This protein binds this small molecule.
Small molecule (SMILES): CC(=O)N[C@H]1CSCCNC(=O)[C@@H]2CCCN2C(=O)[C@H](C(C)C)NC(=O)[C@H](CC(N)=O)NC(=O)[C@H](C(C)C)NC(=O)[C@H](Cc2ccc(OP(=O)(O)O)cc2)NC1=O

Sequence of chain 1.A:
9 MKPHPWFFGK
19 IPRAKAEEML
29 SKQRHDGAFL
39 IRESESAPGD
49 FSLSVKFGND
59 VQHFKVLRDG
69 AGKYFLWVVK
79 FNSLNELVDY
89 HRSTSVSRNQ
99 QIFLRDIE

Binding-site contacts:
Ligand atom N contacts residue HIS61 of chain 1.A at 2.9 Å (h-bond).
Ligand atom CB contacts residue HIS61 of chain 1.A at 3.8 Å.
Ligand atom CB contacts residue LEU74 of chain 1.A at 3.5 Å (hydrophobic).
Ligand atom P contacts residue ARG40 of chain 1.A at 3.7 Å.
Ligand atom OH contacts residue SER44 of chain 1.A at 3.1 Å (h-bond).
Ligand atom CG contacts residue LYS63 of chain 1.A at 3.7 Å.
Ligand atom CB contacts residue PHE62 of chain 1.A at 3.6 Å (hydrophobic).
Ligand atom CA contacts residue HIS61 of chain 1.A at 3.5 Å.
Ligand atom OH contacts residue SER42 of chain 1.A at 3.5 Å (h-bond).
Ligand atom CA contacts residue TRP75 of chain 1.A at 3.6 Å (hydrophobic).
Ligand atom CG2 contacts residue GLN60 of chain 1.A at 3.6 Å.
Ligand atom OD1 contacts residue LYS63 of chain 1.A at 3.0 Å (salt-bridge).
Ligand atom O3P contacts residue GLU43 of chain 1.A at 3.1 Å (salt-bridge).
Ligand atom CD1 contacts residue HIS61 of chain 1.A at 3.6 Å.
Ligand atom CG contacts residue LEU74 of chain 1.A at 3.7 Å (hydrophobic).
Ligand atom P contacts residue SER44 of chain 1.A at 3.7 Å.
Ligand atom C contacts residue HIS61 of chain 1.A at 3.7 Å.
Ligand atom ND2 contacts residue LYS63 of chain 1.A at 2.9 Å (salt-bridge).
Ligand atom O2P contacts residue ARG21 of chain 1.A at 2.7 Å (salt-bridge).
Ligand atom CG1 contacts residue ASN97 of chain 1.A at 3.7 Å.
Ligand atom ND2 contacts residue LEU74 of chain 1.A at 2.9 Å (h-bond).
Ligand atom CG2 contacts residue HIS61 of chain 1.A at 3.6 Å.
Ligand atom CB contacts residue TRP75 of chain 1.A at 3.7 Å (hydrophobic).
Ligand atom CE1 contacts residue ARG21 of chain 1.A at 3.8 Å.
Ligand atom CD1 contacts residue PHE62 of chain 1.A at 3.6 Å (hydrophobic).
Ligand atom CG1 contacts residue PHE62 of chain 1.A at 3.6 Å (hydrophobic).
Ligand atom O1P contacts residue SER44 of chain 1.A at 2.9 Å.
Ligand atom CD1 contacts residue LYS63 of chain 1.A at 3.5 Å.
Ligand atom CE1 contacts residue SER50 of chain 1.A at 3.6 Å.
Ligand atom O1P contacts residue GLU43 of chain 1.A at 3.6 Å.
Ligand atom OH contacts residue SER50 of chain 1.A at 3.3 Å (h-bond).
Ligand atom P contacts residue SER42 of chain 1.A at 3.7 Å.
Ligand atom O3P contacts residue SER42 of chain 1.A at 2.9 Å (h-bond).
Ligand atom P contacts residue SER50 of chain 1.A at 3.7 Å.
Ligand atom OD1 contacts residue PHE62 of chain 1.A at 3.4 Å.
Ligand atom O2P contacts residue ARG40 of chain 1.A at 2.9 Å (salt-bridge).
Ligand atom O3P contacts residue ARG40 of chain 1.A at 2.7 Å (salt-bridge).
Ligand atom O3P contacts residue SER50 of chain 1.A at 3.0 Å (h-bond).
Ligand atom O contacts residue ARG21 of chain 1.A at 3.2 Å (salt-bridge).
Ligand atom CB contacts residue HIS61 of chain 1.A at 3.4 Å.